Sequence of chain 1.E:
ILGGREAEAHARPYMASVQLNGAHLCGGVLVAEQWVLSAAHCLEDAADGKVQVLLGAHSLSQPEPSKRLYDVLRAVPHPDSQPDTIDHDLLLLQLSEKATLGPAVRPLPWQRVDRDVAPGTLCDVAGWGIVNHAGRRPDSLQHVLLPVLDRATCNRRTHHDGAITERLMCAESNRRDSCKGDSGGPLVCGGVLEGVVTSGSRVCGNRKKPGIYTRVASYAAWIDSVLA

A protein and the small-molecule ligand that binds it are described below.
Small molecule (SMILES): O=C(Nc1cccc(Br)n1)[C@@H]1SCCN1C(=O)Cn1ncc2ccccc21

Binding-site contacts:
Ligand atom C11 contacts residue LEU122 of chain 1.E at 4.2 Å (hydrophobic).
Ligand atom C contacts residue GLY3 of chain 1.E at 3.9 Å.
Ligand atom C8 contacts residue PRO147 of chain 1.E at 3.8 Å (hydrophobic).
Ligand atom S contacts residue PRO147 of chain 1.E at 3.8 Å.
Ligand atom N4 contacts residue PRO147 of chain 1.E at 3.8 Å.
Ligand atom C16 contacts residue GLY3 of chain 1.E at 3.5 Å.
Ligand atom C1 contacts residue ARG176 of chain 1.E at 4.4 Å.
Ligand atom C8 contacts residue LEU122 of chain 1.E at 3.4 Å (hydrophobic).
Ligand atom C13 contacts residue LEU122 of chain 1.E at 4.2 Å (hydrophobic).
Ligand atom N1 contacts residue ARG176 of chain 1.E at 4.4 Å.
Ligand atom N4 contacts residue LEU122 of chain 1.E at 3.6 Å.
Ligand atom BR contacts residue VAL144 of chain 1.E at 4.4 Å.
Ligand atom C3 contacts residue LEU145 of chain 1.E at 3.4 Å (hydrophobic).
Ligand atom C6 contacts residue LEU122 of chain 1.E at 3.9 Å (hydrophobic).
Ligand atom C17 contacts residue GLY3 of chain 1.E at 3.3 Å.
Ligand atom C3 contacts residue PRO147 of chain 1.E at 3.9 Å (hydrophobic).
Ligand atom C12 contacts residue LEU122 of chain 1.E at 4.2 Å (hydrophobic).
Ligand atom C14 contacts residue GLY120 of chain 1.E at 4.2 Å.
Ligand atom C4 contacts residue GLU172 of chain 1.E at 3.6 Å.
Ligand atom C4 contacts residue PRO147 of chain 1.E at 4.3 Å (hydrophobic).
Ligand atom N3 contacts residue LEU122 of chain 1.E at 3.8 Å.
Ligand atom C9 contacts residue GLY120 of chain 1.E at 4.3 Å.
Ligand atom C14 contacts residue LEU122 of chain 1.E at 4.0 Å (hydrophobic).
Ligand atom C8 contacts residue GLY120 of chain 1.E at 3.8 Å.
Ligand atom C7 contacts residue LEU122 of chain 1.E at 4.5 Å (hydrophobic).
Ligand atom S contacts residue LEU145 of chain 1.E at 4.3 Å.
Ligand atom O contacts residue LEU122 of chain 1.E at 3.2 Å.
Ligand atom C15 contacts residue GLY3 of chain 1.E at 4.3 Å.
Ligand atom O contacts residue LEU145 of chain 1.E at 4.1 Å.
Ligand atom C9 contacts residue LEU122 of chain 1.E at 3.5 Å (hydrophobic).
Ligand atom C15 contacts residue ARG176 of chain 1.E at 4.4 Å.
Ligand atom N1 contacts residue LEU145 of chain 1.E at 4.4 Å.
Ligand atom BR contacts residue LEU145 of chain 1.E at 4.4 Å.
Ligand atom C2 contacts residue LEU145 of chain 1.E at 3.2 Å (hydrophobic).
Ligand atom O1 contacts residue LEU145 of chain 1.E at 2.6 Å (h-bond).
Ligand atom N2 contacts residue PRO147 of chain 1.E at 4.5 Å.
Ligand atom C10 contacts residue LEU122 of chain 1.E at 3.8 Å (hydrophobic).
Ligand atom S contacts residue GLU172 of chain 1.E at 4.3 Å.